Sequence of chain 1.A:
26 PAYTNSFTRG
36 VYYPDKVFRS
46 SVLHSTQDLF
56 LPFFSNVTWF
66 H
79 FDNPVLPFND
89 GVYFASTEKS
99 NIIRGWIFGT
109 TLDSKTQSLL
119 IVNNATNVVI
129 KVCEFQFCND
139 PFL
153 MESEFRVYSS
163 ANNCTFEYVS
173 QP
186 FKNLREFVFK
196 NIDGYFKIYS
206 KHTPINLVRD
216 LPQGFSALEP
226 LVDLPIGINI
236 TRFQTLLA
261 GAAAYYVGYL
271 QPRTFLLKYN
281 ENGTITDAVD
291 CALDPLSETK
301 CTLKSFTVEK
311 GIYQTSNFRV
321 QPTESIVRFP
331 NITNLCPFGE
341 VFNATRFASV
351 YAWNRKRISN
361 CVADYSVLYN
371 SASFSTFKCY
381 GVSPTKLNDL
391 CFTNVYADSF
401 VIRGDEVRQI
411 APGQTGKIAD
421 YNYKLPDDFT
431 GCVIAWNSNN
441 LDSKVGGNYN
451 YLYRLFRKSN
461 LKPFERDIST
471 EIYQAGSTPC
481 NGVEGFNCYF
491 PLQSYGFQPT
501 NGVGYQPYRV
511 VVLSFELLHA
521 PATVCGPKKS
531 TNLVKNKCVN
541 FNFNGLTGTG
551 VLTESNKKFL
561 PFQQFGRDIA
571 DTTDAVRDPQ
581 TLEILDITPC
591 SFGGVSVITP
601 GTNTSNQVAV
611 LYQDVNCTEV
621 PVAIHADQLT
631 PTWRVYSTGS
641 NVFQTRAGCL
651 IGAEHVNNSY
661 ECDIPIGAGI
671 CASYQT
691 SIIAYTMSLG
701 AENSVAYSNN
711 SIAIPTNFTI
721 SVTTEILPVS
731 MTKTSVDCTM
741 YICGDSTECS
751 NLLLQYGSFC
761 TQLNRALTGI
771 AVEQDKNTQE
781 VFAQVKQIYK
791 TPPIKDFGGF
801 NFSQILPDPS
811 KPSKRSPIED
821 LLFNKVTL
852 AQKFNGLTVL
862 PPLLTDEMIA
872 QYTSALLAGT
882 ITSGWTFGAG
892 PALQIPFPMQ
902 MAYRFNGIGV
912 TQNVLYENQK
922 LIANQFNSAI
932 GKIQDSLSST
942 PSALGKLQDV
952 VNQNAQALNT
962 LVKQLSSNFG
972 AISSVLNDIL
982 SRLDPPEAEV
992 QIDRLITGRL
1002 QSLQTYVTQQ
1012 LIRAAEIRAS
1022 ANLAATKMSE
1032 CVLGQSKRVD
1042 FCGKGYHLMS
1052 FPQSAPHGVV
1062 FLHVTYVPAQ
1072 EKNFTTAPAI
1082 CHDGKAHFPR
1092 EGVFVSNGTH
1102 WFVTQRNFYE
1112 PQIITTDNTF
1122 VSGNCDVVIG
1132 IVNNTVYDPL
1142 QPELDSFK

Binding-site contacts:
Ligand atom C5 contacts residue ASN801 of chain 1.A at 3.6 Å.
Ligand atom N2 contacts residue ASN801 of chain 1.A at 2.9 Å (h-bond).
Ligand atom C4 contacts residue ASN801 of chain 1.A at 4.2 Å.
Ligand atom C3 contacts residue ASN801 of chain 1.A at 3.8 Å.
Ligand atom C7 contacts residue ASN801 of chain 1.A at 3.8 Å.
Ligand atom C1 contacts residue SER803 of chain 1.A at 4.0 Å.
Ligand atom C1 contacts residue ASN801 of chain 1.A at 1.4 Å.
Ligand atom C2 contacts residue ASN801 of chain 1.A at 2.4 Å.
Ligand atom O7 contacts residue ASN801 of chain 1.A at 4.3 Å.
Ligand atom O5 contacts residue ASN801 of chain 1.A at 2.3 Å (h-bond).

This protein binds this small molecule.
Small molecule (SMILES): CC(=O)N[C@H]1[C@H](O[C@H]2[C@H](O)[C@@H](NC(C)=O)CO[C@@H]2CO)O[C@H](CO)[C@@H](O)[C@@H]1O